Binding-site contacts:
Ligand atom C06 contacts residue TRP34 of chain 1.A at 3.9 Å (hydrophobic).
Ligand atom C04 contacts residue TRP34 of chain 1.A at 3.7 Å (hydrophobic).
Ligand atom C07 contacts residue LEU96 of chain 1.A at 3.7 Å (hydrophobic).
Ligand atom C13 contacts residue SO41 of chain 1.G at 3.4 Å.
Ligand atom C07 contacts residue TRP85 of chain 1.A at 3.5 Å (hydrophobic).
Ligand atom N21 contacts residue LYS18 of chain 1.A at 3.8 Å.
Ligand atom C12 contacts residue ASN20 of chain 1.A at 4.0 Å.
Ligand atom C10 contacts residue ASN20 of chain 1.A at 3.9 Å.
Ligand atom C08 contacts residue SER35 of chain 1.A at 3.3 Å.
Ligand atom C06 contacts residue TRP85 of chain 1.A at 3.7 Å (hydrophobic).
Ligand atom CL01 contacts residue ASN24 of chain 1.A at 2.9 Å.
Ligand atom CL01 contacts residue VAL86 of chain 1.A at 3.9 Å.
Ligand atom C06 contacts residue ASN24 of chain 1.A at 3.9 Å.
Ligand atom C10 contacts residue SER19 of chain 1.A at 3.9 Å.
Ligand atom N05 contacts residue SER35 of chain 1.A at 3.1 Å (h-bond).
Ligand atom C20 contacts residue ASP133 of chain 1.A at 3.0 Å.
Ligand atom N22 contacts residue SER19 of chain 1.A at 3.6 Å.
Ligand atom C20 contacts residue LYS18 of chain 1.A at 3.2 Å.
Ligand atom C10 contacts residue LYS18 of chain 1.A at 3.3 Å.
Ligand atom CL01 contacts residue PRO88 of chain 1.A at 3.9 Å.
Ligand atom C09 contacts residue LYS18 of chain 1.A at 3.8 Å.
Ligand atom N22 contacts residue LYS18 of chain 1.A at 4.0 Å.
Ligand atom C02 contacts residue SER19 of chain 1.A at 3.6 Å.
Ligand atom C02 contacts residue ASN24 of chain 1.A at 3.3 Å.
Ligand atom C12 contacts residue SO41 of chain 1.G at 3.6 Å.
Ligand atom CL01 contacts residue SER19 of chain 1.A at 3.7 Å.
Ligand atom C12 contacts residue LYS18 of chain 1.A at 3.0 Å.
Ligand atom CL01 contacts residue ASN21 of chain 1.A at 2.6 Å.
Ligand atom N21 contacts residue ASP133 of chain 1.A at 3.6 Å.
Ligand atom C06 contacts residue SER35 of chain 1.A at 3.6 Å.
Ligand atom N22 contacts residue ASN20 of chain 1.A at 2.9 Å (h-bond).
Ligand atom C08 contacts residue LEU96 of chain 1.A at 3.5 Å (hydrophobic).
Ligand atom C08 contacts residue TRP85 of chain 1.A at 3.3 Å (hydrophobic).
Ligand atom N05 contacts residue TRP34 of chain 1.A at 3.3 Å.
Ligand atom N03 contacts residue SER19 of chain 1.A at 3.8 Å.
Ligand atom CL01 contacts residue ASN20 of chain 1.A at 3.2 Å.
Ligand atom C02 contacts residue ASN20 of chain 1.A at 3.3 Å.
Ligand atom C07 contacts residue ASN24 of chain 1.A at 3.8 Å.
Ligand atom N03 contacts residue ASN24 of chain 1.A at 2.8 Å (h-bond).
Ligand atom N11 contacts residue LYS18 of chain 1.A at 2.9 Å (salt-bridge).

This protein binds this small molecule.
Small molecule (SMILES): Clc1cccc(CN2CNc3c(NC4CC4)nc(Cl)nc32)c1

Sequence of chain 1.A:
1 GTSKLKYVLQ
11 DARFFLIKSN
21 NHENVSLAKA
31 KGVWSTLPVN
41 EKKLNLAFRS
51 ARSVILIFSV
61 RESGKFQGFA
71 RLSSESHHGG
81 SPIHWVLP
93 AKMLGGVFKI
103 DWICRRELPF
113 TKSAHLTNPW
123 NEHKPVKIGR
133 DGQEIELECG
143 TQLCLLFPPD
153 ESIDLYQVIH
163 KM